Binding-site contacts:
Ligand atom C25 contacts residue ILE95 of chain 1.A at 3.6 Å (hydrophobic).
Ligand atom N13 contacts residue LEU27 of chain 1.A at 3.8 Å.
Ligand atom N13 contacts residue PHE97 of chain 1.A at 3.6 Å.
Ligand atom C10 contacts residue GLY101 of chain 1.A at 3.6 Å.
Ligand atom N27 contacts residue LEU149 of chain 1.A at 3.3 Å.
Ligand atom O29 contacts residue LEU149 of chain 1.A at 4.2 Å.
Ligand atom C20 contacts residue LEU149 of chain 1.A at 3.5 Å (hydrophobic).
Ligand atom C18 contacts residue LEU149 of chain 1.A at 3.6 Å (hydrophobic).
Ligand atom C26 contacts residue GLU96 of chain 1.A at 4.2 Å.
Ligand atom C16 contacts residue LEU27 of chain 1.A at 3.9 Å (hydrophobic).
Ligand atom O29 contacts residue GLU96 of chain 1.A at 3.7 Å.
Ligand atom C10 contacts residue LEU27 of chain 1.A at 4.0 Å (hydrophobic).
Ligand atom C28 contacts residue ALA48 of chain 1.A at 3.9 Å (hydrophobic).
Ligand atom C25 contacts residue ALA48 of chain 1.A at 3.8 Å (hydrophobic).
Ligand atom C9 contacts residue GLY101 of chain 1.A at 3.8 Å.
Ligand atom C25 contacts residue LEU149 of chain 1.A at 4.0 Å (hydrophobic).
Ligand atom C14 contacts residue PHE97 of chain 1.A at 4.0 Å (hydrophobic).
Ligand atom N13 contacts residue CYS98 of chain 1.A at 3.5 Å (h-bond).
Ligand atom N27 contacts residue ALA48 of chain 1.A at 3.4 Å.
Ligand atom C15 contacts residue PHE97 of chain 1.A at 3.7 Å (hydrophobic).
Ligand atom C15 contacts residue CYS98 of chain 1.A at 4.0 Å (hydrophobic).
Ligand atom N11 contacts residue GLY101 of chain 1.A at 3.9 Å.
Ligand atom C28 contacts residue LEU149 of chain 1.A at 3.5 Å (hydrophobic).
Ligand atom C26 contacts residue LEU149 of chain 1.A at 3.3 Å (hydrophobic).
Ligand atom O29 contacts residue PHE97 of chain 1.A at 3.4 Å.
Ligand atom C14 contacts residue LEU27 of chain 1.A at 3.6 Å (hydrophobic).
Ligand atom N27 contacts residue GLU96 of chain 1.A at 3.2 Å (salt-bridge).
Ligand atom C12 contacts residue LEU27 of chain 1.A at 4.0 Å (hydrophobic).
Ligand atom O29 contacts residue CYS98 of chain 1.A at 2.7 Å (h-bond).
Ligand atom C28 contacts residue CYS98 of chain 1.A at 3.8 Å (hydrophobic).
Ligand atom C23 contacts residue ASP160 of chain 1.A at 4.0 Å.
Ligand atom C28 contacts residue GLU96 of chain 1.A at 3.9 Å.
Ligand atom C17 contacts residue LEU149 of chain 1.A at 3.6 Å (hydrophobic).
Ligand atom C14 contacts residue CYS98 of chain 1.A at 3.9 Å (hydrophobic).
Ligand atom C24 contacts residue ILE95 of chain 1.A at 3.4 Å (hydrophobic).
Ligand atom C15 contacts residue LEU27 of chain 1.A at 3.5 Å (hydrophobic).
Ligand atom C14 contacts residue GLY101 of chain 1.A at 3.9 Å.
Ligand atom C26 contacts residue ALA48 of chain 1.A at 3.5 Å (hydrophobic).
Ligand atom N2 contacts residue VAL299 of chain 1.A at 3.9 Å.
Ligand atom C20 contacts residue ALA48 of chain 1.A at 4.2 Å (hydrophobic).

A protein and the small-molecule ligand that binds it are described below.
Small molecule (SMILES): CN1CCN(c2ccc3[nH]c(-c4c(N)c5c(F)cccc5[nH]c4=O)nc3c2)CC1

Sequence of chain 1.A:
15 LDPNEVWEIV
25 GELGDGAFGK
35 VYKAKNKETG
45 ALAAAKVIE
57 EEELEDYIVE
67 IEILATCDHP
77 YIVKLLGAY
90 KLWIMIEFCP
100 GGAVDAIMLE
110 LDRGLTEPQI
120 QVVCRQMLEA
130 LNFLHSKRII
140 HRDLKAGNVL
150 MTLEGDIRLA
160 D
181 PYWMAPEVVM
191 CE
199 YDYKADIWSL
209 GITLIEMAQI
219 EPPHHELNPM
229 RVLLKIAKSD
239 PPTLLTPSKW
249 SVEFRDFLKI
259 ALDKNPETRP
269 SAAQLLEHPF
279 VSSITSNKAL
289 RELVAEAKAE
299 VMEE